Sequence of chain 1.A:
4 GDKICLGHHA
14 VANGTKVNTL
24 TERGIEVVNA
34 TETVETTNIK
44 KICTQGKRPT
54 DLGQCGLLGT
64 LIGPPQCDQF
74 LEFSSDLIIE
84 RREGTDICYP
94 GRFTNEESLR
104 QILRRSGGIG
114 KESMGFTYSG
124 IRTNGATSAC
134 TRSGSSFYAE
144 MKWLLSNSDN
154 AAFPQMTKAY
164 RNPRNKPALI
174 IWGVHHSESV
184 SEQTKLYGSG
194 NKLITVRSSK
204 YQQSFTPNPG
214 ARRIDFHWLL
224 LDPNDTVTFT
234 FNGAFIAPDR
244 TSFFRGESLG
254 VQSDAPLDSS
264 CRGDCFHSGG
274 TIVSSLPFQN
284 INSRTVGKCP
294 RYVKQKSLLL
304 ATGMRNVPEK

This small molecule binds to this protein.
Small molecule (SMILES): CC(=O)N[C@H]1[C@H](O[C@@H]2[C@@H](O)[C@H](O)O[C@H](CO)[C@@H]2O)O[C@H](CO[C@]2(C(=O)O)C[C@H](O)[C@@H](NC(C)=O)[C@H]([C@H](O)[C@H](O)CO)O2)[C@@H](O)[C@H]1O[C@@H]1O[C@H](CO)[C@H](O)[C@H](O)[C@H]1O

Binding-site contacts:
Ligand atom C9 contacts residue TYR92 of chain 1.A at 3.6 Å (hydrophobic).
Ligand atom O4 contacts residue SER131 of chain 1.A at 2.9 Å (h-bond).
Ligand atom C9 contacts residue HIS178 of chain 1.A at 3.5 Å.
Ligand atom C4 contacts residue SER131 of chain 1.A at 4.0 Å.
Ligand atom O9 contacts residue ARG215 of chain 1.A at 3.2 Å.
Ligand atom C8 contacts residue GLU185 of chain 1.A at 3.7 Å.
Ligand atom C6 contacts residue ALA129 of chain 1.A at 4.0 Å (hydrophobic).
Ligand atom C8 contacts residue TYR92 of chain 1.A at 3.9 Å (hydrophobic).
Ligand atom C9 contacts residue TRP146 of chain 1.A at 3.8 Å (hydrophobic).
Ligand atom O1B contacts residue SER131 of chain 1.A at 4.0 Å.
Ligand atom O8 contacts residue ARG215 of chain 1.A at 3.5 Å.
Ligand atom C8 contacts residue ARG215 of chain 1.A at 4.0 Å.
Ligand atom C8 contacts residue TRP146 of chain 1.A at 4.0 Å (hydrophobic).
Ligand atom O7 contacts residue LEU189 of chain 1.A at 4.0 Å.
Ligand atom O8 contacts residue TRP146 of chain 1.A at 3.7 Å.
Ligand atom O9 contacts residue HIS178 of chain 1.A at 3.1 Å (h-bond).
Ligand atom C5 contacts residue ALA129 of chain 1.A at 3.5 Å (hydrophobic).
Ligand atom O10 contacts residue GLY128 of chain 1.A at 3.5 Å.
Ligand atom C4 contacts residue ALA129 of chain 1.A at 3.4 Å (hydrophobic).
Ligand atom O1A contacts residue THR130 of chain 1.A at 3.8 Å.
Ligand atom C7 contacts residue TRP146 of chain 1.A at 4.0 Å (hydrophobic).
Ligand atom C11 contacts residue LEU189 of chain 1.A at 3.5 Å (hydrophobic).
Ligand atom C9 contacts residue GLU185 of chain 1.A at 3.4 Å.
Ligand atom O1A contacts residue SER131 of chain 1.A at 3.0 Å (h-bond).
Ligand atom O10 contacts residue LEU148 of chain 1.A at 3.7 Å.
Ligand atom O7 contacts residue GLU185 of chain 1.A at 3.9 Å.
Ligand atom C9 contacts residue LEU189 of chain 1.A at 3.8 Å (hydrophobic).
Ligand atom C10 contacts residue ALA129 of chain 1.A at 3.7 Å (hydrophobic).
Ligand atom C11 contacts residue LEU148 of chain 1.A at 4.0 Å (hydrophobic).
Ligand atom O8 contacts residue TYR92 of chain 1.A at 2.9 Å (h-bond).
Ligand atom O10 contacts residue TRP146 of chain 1.A at 4.1 Å.
Ligand atom O9 contacts residue TYR92 of chain 1.A at 3.2 Å (h-bond).
Ligand atom C6 contacts residue ARG215 of chain 1.A at 4.0 Å.
Ligand atom O4 contacts residue ALA129 of chain 1.A at 3.9 Å.
Ligand atom O10 contacts residue ALA129 of chain 1.A at 3.6 Å (h-bond).
Ligand atom N5 contacts residue ALA129 of chain 1.A at 2.7 Å (h-bond).
Ligand atom O1B contacts residue THR130 of chain 1.A at 3.0 Å (h-bond).
Ligand atom C1 contacts residue SER131 of chain 1.A at 3.8 Å.
Ligand atom O9 contacts residue GLU185 of chain 1.A at 2.6 Å (salt-bridge).
Ligand atom C1 contacts residue THR130 of chain 1.A at 3.8 Å.